This small molecule binds to this protein.
Small molecule (SMILES): CO[C@H]1O[C@H](CO)[C@@H](O)[C@H](O)[C@@H]1O

Binding-site contacts:
Ligand atom O6 contacts residue ASN46 of chain 2.D at 3.3 Å (h-bond).
Ligand atom C2 contacts residue PHE1 of chain 2.D at 3.6 Å (hydrophobic).
Ligand atom O2 contacts residue PHE142 of chain 2.D at 4.4 Å.
Ligand atom C5 contacts residue ILE52 of chain 2.D at 4.3 Å (hydrophobic).
Ligand atom C2 contacts residue ILE13 of chain 2.D at 3.9 Å (hydrophobic).
Ligand atom O2 contacts residue PHE1 of chain 2.D at 2.7 Å (h-bond).
Ligand atom C4 contacts residue ASN135 of chain 2.D at 4.4 Å.
Ligand atom C4 contacts residue ASP54 of chain 2.D at 3.6 Å.
Ligand atom O3 contacts residue PHE142 of chain 2.D at 4.1 Å.
Ligand atom O4 contacts residue ILE52 of chain 2.D at 3.6 Å.
Ligand atom C1 contacts residue TYR48 of chain 2.D at 4.2 Å (hydrophobic).
Ligand atom C5 contacts residue ASP54 of chain 2.D at 4.3 Å.
Ligand atom O6 contacts residue ASP47 of chain 2.D at 2.8 Å (salt-bridge).
Ligand atom O3 contacts residue ASP140 of chain 2.D at 4.1 Å.
Ligand atom C6 contacts residue ILE52 of chain 2.D at 4.0 Å (hydrophobic).
Ligand atom O6 contacts residue ASP54 of chain 2.D at 2.7 Å (salt-bridge).
Ligand atom O5 contacts residue TYR48 of chain 2.D at 3.8 Å.
Ligand atom O6 contacts residue PHE1 of chain 2.D at 3.0 Å (h-bond).
Ligand atom O4 contacts residue ASN135 of chain 2.D at 3.0 Å.
Ligand atom C5 contacts residue PHE1 of chain 2.D at 3.7 Å (hydrophobic).
Ligand atom O6 contacts residue TYR48 of chain 2.D at 4.0 Å.
Ligand atom O3 contacts residue ASN135 of chain 2.D at 3.6 Å.
Ligand atom C6 contacts residue PHE1 of chain 2.D at 4.0 Å (hydrophobic).
Ligand atom C3 contacts residue ASN135 of chain 2.D at 4.4 Å.
Ligand atom C3 contacts residue PHE1 of chain 2.D at 4.3 Å (hydrophobic).
Ligand atom O2 contacts residue ILE13 of chain 2.D at 3.2 Å.
Ligand atom C4 contacts residue PHE1 of chain 2.D at 3.8 Å (hydrophobic).
Ligand atom O4 contacts residue ASP54 of chain 2.D at 3.0 Å (salt-bridge).
Ligand atom C1 contacts residue ILE13 of chain 2.D at 3.9 Å (hydrophobic).
Ligand atom O1 contacts residue TYR48 of chain 2.D at 3.8 Å.
Ligand atom C6 contacts residue TYR48 of chain 2.D at 3.7 Å (hydrophobic).
Ligand atom O3 contacts residue ASN133 of chain 2.D at 3.8 Å.
Ligand atom C6 contacts residue ASN46 of chain 2.D at 3.4 Å.
Ligand atom C7 contacts residue TYR48 of chain 2.D at 3.5 Å (hydrophobic).
Ligand atom C6 contacts residue ASP54 of chain 2.D at 3.3 Å.
Ligand atom C1 contacts residue PHE1 of chain 2.D at 3.6 Å (hydrophobic).
Ligand atom C6 contacts residue ASP47 of chain 2.D at 3.6 Å.
Ligand atom C5 contacts residue TYR48 of chain 2.D at 4.2 Å (hydrophobic).
Ligand atom O5 contacts residue PHE1 of chain 2.D at 3.0 Å (h-bond).
Ligand atom O5 contacts residue ASP47 of chain 2.D at 3.6 Å.

Sequence of chain 2.D:
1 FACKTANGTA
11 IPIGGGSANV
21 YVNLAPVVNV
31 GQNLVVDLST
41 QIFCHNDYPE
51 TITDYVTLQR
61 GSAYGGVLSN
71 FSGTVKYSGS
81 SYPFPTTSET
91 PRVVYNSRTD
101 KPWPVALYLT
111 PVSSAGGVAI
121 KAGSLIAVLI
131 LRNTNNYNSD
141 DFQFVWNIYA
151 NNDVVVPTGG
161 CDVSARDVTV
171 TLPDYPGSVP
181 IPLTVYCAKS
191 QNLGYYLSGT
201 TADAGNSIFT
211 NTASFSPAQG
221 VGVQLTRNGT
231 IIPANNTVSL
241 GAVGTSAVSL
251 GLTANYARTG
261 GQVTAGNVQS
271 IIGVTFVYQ